Binding-site contacts:
Ligand atom CAL contacts residue LEU173 of chain 1.A at 4.3 Å (hydrophobic).
Ligand atom CAM contacts residue PHE278 of chain 1.A at 3.7 Å (hydrophobic).
Ligand atom CAO contacts residue PHE44 of chain 1.A at 3.5 Å (hydrophobic).
Ligand atom CAA contacts residue LEU173 of chain 1.A at 3.4 Å (hydrophobic).
Ligand atom CAR contacts residue 8PH1 of chain 1.I at 3.4 Å.
Ligand atom CAM contacts residue LEU173 of chain 1.A at 4.2 Å (hydrophobic).
Ligand atom CAL contacts residue LEU66 of chain 1.A at 4.2 Å (hydrophobic).
Ligand atom CAA contacts residue LEU66 of chain 1.A at 4.5 Å (hydrophobic).
Ligand atom CAP contacts residue PHE44 of chain 1.A at 4.0 Å (hydrophobic).
Ligand atom CAR contacts residue PHE44 of chain 1.A at 4.0 Å (hydrophobic).
Ligand atom CAM contacts residue TYR63 of chain 1.A at 3.9 Å (hydrophobic).
Ligand atom CAO contacts residue PHE278 of chain 1.A at 4.3 Å (hydrophobic).
Ligand atom CAA contacts residue VAL59 of chain 1.A at 3.7 Å (hydrophobic).
Ligand atom CAL contacts residue TYR63 of chain 1.A at 3.6 Å (hydrophobic).
Ligand atom CAA contacts residue TYR63 of chain 1.A at 4.0 Å (hydrophobic).
Ligand atom CAR contacts residue PRO282 of chain 1.A at 4.5 Å (hydrophobic).
Ligand atom CAA contacts residue PHE62 of chain 1.A at 3.9 Å (hydrophobic).
Ligand atom CAL contacts residue VAL169 of chain 1.A at 4.2 Å (hydrophobic).
Ligand atom CAQ contacts residue PHE44 of chain 1.A at 3.5 Å (hydrophobic).
Ligand atom CAN contacts residue TYR63 of chain 1.A at 4.1 Å (hydrophobic).
Ligand atom CAQ contacts residue PRO282 of chain 1.A at 3.8 Å (hydrophobic).

A protein and the small-molecule ligand that binds it are described below.
Small molecule (SMILES): CCCCCCCCCC[n+]1ccn(CC(O)(P(=O)([O-])O)P(=O)(O)O)c1

Sequence of chain 1.A:
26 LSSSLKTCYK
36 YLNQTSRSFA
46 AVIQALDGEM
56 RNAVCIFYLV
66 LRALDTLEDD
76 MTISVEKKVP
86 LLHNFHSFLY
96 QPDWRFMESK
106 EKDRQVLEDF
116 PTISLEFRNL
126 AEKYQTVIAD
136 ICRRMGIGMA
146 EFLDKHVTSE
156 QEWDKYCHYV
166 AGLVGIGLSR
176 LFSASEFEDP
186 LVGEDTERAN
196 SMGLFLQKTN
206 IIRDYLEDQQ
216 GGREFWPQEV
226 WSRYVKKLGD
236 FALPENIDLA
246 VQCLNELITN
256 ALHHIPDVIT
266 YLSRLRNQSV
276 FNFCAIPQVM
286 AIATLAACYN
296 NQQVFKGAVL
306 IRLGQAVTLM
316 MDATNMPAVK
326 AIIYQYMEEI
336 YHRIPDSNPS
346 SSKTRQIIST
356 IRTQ